Sequence of chain 1.A:
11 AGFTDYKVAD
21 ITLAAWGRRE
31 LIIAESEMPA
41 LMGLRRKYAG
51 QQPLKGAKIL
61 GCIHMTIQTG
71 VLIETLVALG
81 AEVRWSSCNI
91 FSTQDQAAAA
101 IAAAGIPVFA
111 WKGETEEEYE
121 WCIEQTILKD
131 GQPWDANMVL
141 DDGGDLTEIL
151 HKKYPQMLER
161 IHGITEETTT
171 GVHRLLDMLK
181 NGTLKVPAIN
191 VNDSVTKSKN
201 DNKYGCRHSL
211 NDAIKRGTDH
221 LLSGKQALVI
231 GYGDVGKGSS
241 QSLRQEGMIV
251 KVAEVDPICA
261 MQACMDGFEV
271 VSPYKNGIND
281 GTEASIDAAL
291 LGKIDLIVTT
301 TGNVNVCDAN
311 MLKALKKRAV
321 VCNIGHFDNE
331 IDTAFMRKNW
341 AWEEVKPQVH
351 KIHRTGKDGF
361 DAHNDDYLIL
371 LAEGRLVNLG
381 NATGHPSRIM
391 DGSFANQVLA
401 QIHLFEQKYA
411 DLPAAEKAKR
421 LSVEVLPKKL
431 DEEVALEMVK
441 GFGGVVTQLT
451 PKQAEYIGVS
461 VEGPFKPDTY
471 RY

A small-molecule ligand and the protein it binds are described below.
Small molecule (SMILES): O=S(=O)(NCc1ccco1)c1ccccc1F

Binding-site contacts:
Ligand atom C6 contacts residue LEU430 of chain 1.A at 4.2 Å (hydrophobic).
Ligand atom O2 contacts residue GLU433 of chain 1.A at 3.3 Å (salt-bridge).
Ligand atom C7 contacts residue LEU399 of chain 1.A at 4.0 Å (hydrophobic).
Ligand atom C10 contacts residue VAL434 of chain 1.A at 3.9 Å (hydrophobic).
Ligand atom C9 contacts residue VAL434 of chain 1.A at 3.9 Å (hydrophobic).
Ligand atom O contacts residue LYS47 of chain 1.A at 3.5 Å (salt-bridge).
Ligand atom S contacts residue GLU433 of chain 1.A at 3.3 Å (salt-bridge).
Ligand atom C2 contacts residue LYS47 of chain 1.A at 3.8 Å.
Ligand atom O1 contacts residue LYS47 of chain 1.A at 2.5 Å (salt-bridge).
Ligand atom C9 contacts residue ALA395 of chain 1.A at 4.1 Å (hydrophobic).
Ligand atom O2 contacts residue VAL434 of chain 1.A at 3.8 Å.
Ligand atom C7 contacts residue VAL434 of chain 1.A at 3.8 Å (hydrophobic).
Ligand atom C contacts residue GLU437 of chain 1.A at 3.9 Å.
Ligand atom F contacts residue GLU433 of chain 1.A at 3.5 Å.
Ligand atom C7 contacts residue LEU44 of chain 1.A at 4.1 Å (hydrophobic).
Ligand atom C2 contacts residue LEU44 of chain 1.A at 3.7 Å (hydrophobic).
Ligand atom C8 contacts residue LEU399 of chain 1.A at 3.7 Å (hydrophobic).
Ligand atom C1 contacts residue GLY43 of chain 1.A at 3.5 Å.
Ligand atom N contacts residue GLU433 of chain 1.A at 2.4 Å (salt-bridge).
Ligand atom S contacts residue LYS47 of chain 1.A at 3.5 Å (salt-bridge).
Ligand atom C6 contacts residue VAL434 of chain 1.A at 4.2 Å (hydrophobic).
Ligand atom C6 contacts residue GLU433 of chain 1.A at 3.5 Å.
Ligand atom O2 contacts residue GLU437 of chain 1.A at 4.2 Å.
Ligand atom C9 contacts residue ALA40 of chain 1.A at 3.3 Å (hydrophobic).
Ligand atom O contacts residue TYR48 of chain 1.A at 3.7 Å.
Ligand atom O1 contacts residue GLU433 of chain 1.A at 3.1 Å (salt-bridge).
Ligand atom O contacts residue LEU44 of chain 1.A at 3.6 Å.
Ligand atom O contacts residue LEU399 of chain 1.A at 4.0 Å.
Ligand atom C10 contacts residue GLU433 of chain 1.A at 3.6 Å.
Ligand atom C6 contacts residue LEU399 of chain 1.A at 3.5 Å (hydrophobic).
Ligand atom C7 contacts residue GLU433 of chain 1.A at 4.1 Å.
Ligand atom C10 contacts residue ALA40 of chain 1.A at 4.0 Å (hydrophobic).
Ligand atom N contacts residue LEU430 of chain 1.A at 4.1 Å.
Ligand atom C5 contacts residue GLU437 of chain 1.A at 3.6 Å.
Ligand atom C3 contacts residue LYS47 of chain 1.A at 4.0 Å.
Ligand atom C8 contacts residue LEU44 of chain 1.A at 3.4 Å (hydrophobic).
Ligand atom C8 contacts residue VAL434 of chain 1.A at 3.5 Å (hydrophobic).
Ligand atom C1 contacts residue LEU44 of chain 1.A at 3.8 Å (hydrophobic).
Ligand atom C9 contacts residue LEU44 of chain 1.A at 3.6 Å (hydrophobic).
Ligand atom C10 contacts residue GLU437 of chain 1.A at 3.4 Å.